Sequence of chain 1.E:
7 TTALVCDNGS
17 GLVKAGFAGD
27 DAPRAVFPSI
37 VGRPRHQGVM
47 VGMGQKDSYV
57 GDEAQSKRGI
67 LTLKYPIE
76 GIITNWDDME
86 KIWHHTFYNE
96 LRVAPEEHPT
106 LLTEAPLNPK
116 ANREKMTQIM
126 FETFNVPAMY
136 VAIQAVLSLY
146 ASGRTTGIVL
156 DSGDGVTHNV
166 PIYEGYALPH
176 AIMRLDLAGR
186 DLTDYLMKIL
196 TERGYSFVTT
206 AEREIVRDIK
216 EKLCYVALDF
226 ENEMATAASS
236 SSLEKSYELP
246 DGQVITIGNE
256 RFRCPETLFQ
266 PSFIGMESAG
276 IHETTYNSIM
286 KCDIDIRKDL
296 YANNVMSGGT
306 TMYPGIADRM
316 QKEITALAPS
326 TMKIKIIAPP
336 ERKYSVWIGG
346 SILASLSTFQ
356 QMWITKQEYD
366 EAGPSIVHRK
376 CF

Sequence of chain 1.C:
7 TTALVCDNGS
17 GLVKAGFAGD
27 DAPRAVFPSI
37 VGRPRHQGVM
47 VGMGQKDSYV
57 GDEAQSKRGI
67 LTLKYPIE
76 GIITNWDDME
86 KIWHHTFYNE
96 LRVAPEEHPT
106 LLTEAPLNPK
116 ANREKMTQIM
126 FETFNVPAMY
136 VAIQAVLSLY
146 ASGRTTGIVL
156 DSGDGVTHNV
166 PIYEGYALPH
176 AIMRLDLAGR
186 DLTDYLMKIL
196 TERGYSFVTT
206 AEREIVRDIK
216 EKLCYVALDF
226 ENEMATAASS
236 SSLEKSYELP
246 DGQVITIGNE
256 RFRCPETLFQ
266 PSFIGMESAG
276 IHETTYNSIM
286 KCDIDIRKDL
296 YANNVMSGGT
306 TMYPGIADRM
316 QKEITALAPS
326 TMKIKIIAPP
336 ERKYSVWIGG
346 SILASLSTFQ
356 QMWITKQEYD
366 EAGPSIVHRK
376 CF

Binding-site contacts:
Ligand atom CG2 contacts residue ILE289 of chain 1.C at 4.2 Å (hydrophobic).
Ligand atom CB contacts residue ILE289 of chain 1.C at 4.2 Å (hydrophobic).
Ligand atom CD2 contacts residue ILE77 of chain 1.E at 4.2 Å (hydrophobic).
Ligand atom CE2 contacts residue ILE77 of chain 1.E at 4.3 Å (hydrophobic).
Ligand atom CH2 contacts residue PRO114 of chain 1.E at 4.2 Å (hydrophobic).
Ligand atom CZ3 contacts residue PRO114 of chain 1.E at 3.7 Å (hydrophobic).
Ligand atom CH2 contacts residue LEU112 of chain 1.E at 3.8 Å (hydrophobic).
Ligand atom CA contacts residue GLU74 of chain 1.E at 3.8 Å.
Ligand atom CZ2 contacts residue ARG179 of chain 1.E at 4.2 Å.
Ligand atom CH2 contacts residue ARG179 of chain 1.E at 4.1 Å.
Ligand atom O contacts residue ILE77 of chain 1.E at 4.3 Å.
Ligand atom CG contacts residue ILE77 of chain 1.E at 4.5 Å (hydrophobic).
Ligand atom CE3 contacts residue PRO114 of chain 1.E at 4.3 Å (hydrophobic).
Ligand atom NE1 contacts residue ILE77 of chain 1.E at 4.5 Å.
Ligand atom CB contacts residue GLU74 of chain 1.E at 3.4 Å.
Ligand atom CZ3 contacts residue LEU112 of chain 1.E at 4.3 Å (hydrophobic).
Ligand atom CB contacts residue HIC75 of chain 1.E at 4.5 Å.

The small molecule below binds the protein below.
Small molecule (SMILES): C[C@@H]1NC(=O)[C@H](C[C@@](C)(O)CO)NC(=O)[C@@H]2CC3=C(N=C4C=CC=CC43)SC[C@H](NC(=O)[C@H]([C@H](C)O)NC1=O)C(=O)N1C[C@H](O)C[C@H]1C(=O)N[C@@H](C)C(=O)N2